Binding-site contacts:
Ligand atom C3 contacts residue ASN601 of chain 1.B at 3.8 Å.
Ligand atom C4 contacts residue ASN601 of chain 1.B at 4.2 Å.
Ligand atom N2 contacts residue THR602 of chain 1.B at 4.3 Å.
Ligand atom C2 contacts residue ASN601 of chain 1.B at 2.5 Å.
Ligand atom C8 contacts residue LYS308 of chain 1.B at 4.4 Å.
Ligand atom O7 contacts residue ASN601 of chain 1.B at 2.9 Å (h-bond).
Ligand atom C1 contacts residue ASN601 of chain 1.B at 1.4 Å.
Ligand atom C2 contacts residue THR602 of chain 1.B at 4.1 Å.
Ligand atom C5 contacts residue ASN601 of chain 1.B at 3.7 Å.
Ligand atom N2 contacts residue ASN601 of chain 1.B at 3.0 Å (h-bond).
Ligand atom O7 contacts residue GLY599 of chain 1.B at 3.8 Å.
Ligand atom C7 contacts residue THR602 of chain 1.B at 3.7 Å.
Ligand atom O7 contacts residue THR602 of chain 1.B at 2.7 Å (h-bond).
Ligand atom C7 contacts residue ASN601 of chain 1.B at 3.2 Å.
Ligand atom C7 contacts residue GLY599 of chain 1.B at 4.4 Å.
Ligand atom O5 contacts residue ASN601 of chain 1.B at 2.3 Å (h-bond).
Ligand atom C8 contacts residue GLY599 of chain 1.B at 4.0 Å.

A small-molecule ligand and the protein it binds are described below.
Small molecule (SMILES): CC(=O)N[C@@H]1[C@@H](O)[C@H](O)[C@@H](CO)O[C@H]1O

Sequence of chain 1.B:
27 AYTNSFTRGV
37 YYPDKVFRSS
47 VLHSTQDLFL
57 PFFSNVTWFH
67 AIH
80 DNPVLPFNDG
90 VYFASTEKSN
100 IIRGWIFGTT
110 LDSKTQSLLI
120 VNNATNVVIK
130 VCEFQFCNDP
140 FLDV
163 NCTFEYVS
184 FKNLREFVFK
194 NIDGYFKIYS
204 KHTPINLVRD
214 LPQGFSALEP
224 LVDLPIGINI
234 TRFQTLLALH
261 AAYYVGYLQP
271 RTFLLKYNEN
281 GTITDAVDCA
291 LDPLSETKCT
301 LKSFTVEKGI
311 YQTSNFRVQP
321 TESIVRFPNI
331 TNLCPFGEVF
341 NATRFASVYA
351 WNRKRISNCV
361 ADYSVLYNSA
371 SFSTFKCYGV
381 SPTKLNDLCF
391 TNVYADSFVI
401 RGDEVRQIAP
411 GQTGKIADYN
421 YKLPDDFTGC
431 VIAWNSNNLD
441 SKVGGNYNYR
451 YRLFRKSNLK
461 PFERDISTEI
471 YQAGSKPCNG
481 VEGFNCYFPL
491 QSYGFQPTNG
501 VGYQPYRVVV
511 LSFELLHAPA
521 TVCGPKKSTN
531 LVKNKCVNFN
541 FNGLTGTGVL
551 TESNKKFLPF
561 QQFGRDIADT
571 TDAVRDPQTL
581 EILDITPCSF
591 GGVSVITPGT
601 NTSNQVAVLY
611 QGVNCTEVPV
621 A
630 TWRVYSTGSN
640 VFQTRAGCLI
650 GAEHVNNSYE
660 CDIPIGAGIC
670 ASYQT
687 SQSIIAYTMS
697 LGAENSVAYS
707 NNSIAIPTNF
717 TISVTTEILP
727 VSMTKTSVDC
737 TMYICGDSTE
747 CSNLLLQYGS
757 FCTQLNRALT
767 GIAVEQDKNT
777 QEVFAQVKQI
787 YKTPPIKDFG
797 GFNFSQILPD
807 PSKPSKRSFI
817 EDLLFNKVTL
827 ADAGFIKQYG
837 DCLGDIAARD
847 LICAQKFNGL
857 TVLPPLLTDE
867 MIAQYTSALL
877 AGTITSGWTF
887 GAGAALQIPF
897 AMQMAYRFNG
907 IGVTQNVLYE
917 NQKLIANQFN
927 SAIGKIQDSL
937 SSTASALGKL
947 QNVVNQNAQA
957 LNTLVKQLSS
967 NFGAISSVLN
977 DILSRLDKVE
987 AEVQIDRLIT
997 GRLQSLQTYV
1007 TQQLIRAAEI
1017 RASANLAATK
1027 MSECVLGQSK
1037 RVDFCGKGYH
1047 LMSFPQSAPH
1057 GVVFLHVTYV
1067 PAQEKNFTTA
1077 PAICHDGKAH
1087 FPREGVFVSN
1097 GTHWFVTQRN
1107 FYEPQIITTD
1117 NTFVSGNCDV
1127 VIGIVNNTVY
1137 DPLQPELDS